Binding-site contacts:
Ligand atom C2 contacts residue MET162 of chain 1.A at 3.7 Å (hydrophobic).
Ligand atom N7 contacts residue ASP173 of chain 1.A at 2.9 Å (salt-bridge).
Ligand atom C26 contacts residue ASP115 of chain 1.A at 3.5 Å.
Ligand atom C2 contacts residue TYR181 of chain 1.A at 3.6 Å (hydrophobic).
Ligand atom N3 contacts residue MET162 of chain 1.A at 3.8 Å.
Ligand atom C27 contacts residue TYR181 of chain 1.A at 3.4 Å (hydrophobic).
Ligand atom N22 contacts residue MET111 of chain 1.A at 2.9 Å (h-bond).
Ligand atom C1 contacts residue MET162 of chain 1.A at 3.8 Å (hydrophobic).
Ligand atom N8 contacts residue TYR181 of chain 1.A at 3.7 Å.
Ligand atom N3 contacts residue ASN160 of chain 1.A at 3.8 Å.
Ligand atom C25 contacts residue ILE35 of chain 1.A at 3.4 Å (hydrophobic).
Ligand atom C21 contacts residue ALA59 of chain 1.A at 3.6 Å (hydrophobic).
Ligand atom C contacts residue TYR181 of chain 1.A at 3.5 Å (hydrophobic).
Ligand atom C6 contacts residue ASP173 of chain 1.A at 3.7 Å.
Ligand atom C23 contacts residue TYR110 of chain 1.A at 3.7 Å (hydrophobic).
Ligand atom C2 contacts residue ASN160 of chain 1.A at 3.8 Å.
Ligand atom O28 contacts residue ASP182 of chain 1.A at 3.2 Å (salt-bridge).
Ligand atom N4 contacts residue TYR181 of chain 1.A at 3.6 Å.
Ligand atom C10 contacts residue TYR181 of chain 1.A at 3.6 Å (hydrophobic).
Ligand atom C20 contacts residue MET162 of chain 1.A at 3.7 Å (hydrophobic).
Ligand atom N9 contacts residue TYR181 of chain 1.A at 3.4 Å (h-bond).
Ligand atom C5 contacts residue TYR181 of chain 1.A at 3.5 Å (hydrophobic).
Ligand atom N7 contacts residue ALA172 of chain 1.A at 3.3 Å.
Ligand atom C1 contacts residue TYR181 of chain 1.A at 3.6 Å (hydrophobic).
Ligand atom N3 contacts residue ASP173 of chain 1.A at 3.7 Å.
Ligand atom C6 contacts residue TYR181 of chain 1.A at 3.6 Å (hydrophobic).
Ligand atom C21 contacts residue MET162 of chain 1.A at 3.9 Å (hydrophobic).
Ligand atom N12 contacts residue ASP115 of chain 1.A at 3.7 Å.
Ligand atom C24 contacts residue ILE35 of chain 1.A at 3.8 Å (hydrophobic).
Ligand atom C2 contacts residue ARG159 of chain 1.A at 3.2 Å.
Ligand atom C18 contacts residue ALA59 of chain 1.A at 3.4 Å (hydrophobic).
Ligand atom C11 contacts residue ASP115 of chain 1.A at 3.9 Å.
Ligand atom C18 contacts residue PRO109 of chain 1.A at 3.5 Å (hydrophobic).
Ligand atom C11 contacts residue TYR181 of chain 1.A at 3.6 Å (hydrophobic).
Ligand atom C19 contacts residue VAL43 of chain 1.A at 3.8 Å (hydrophobic).
Ligand atom C26 contacts residue ASN118 of chain 1.A at 3.8 Å.
Ligand atom C11 contacts residue ARG159 of chain 1.A at 3.4 Å.
Ligand atom C27 contacts residue ASP182 of chain 1.A at 3.6 Å.
Ligand atom C23 contacts residue MET111 of chain 1.A at 3.2 Å (hydrophobic).
Ligand atom N8 contacts residue ALA177 of chain 1.A at 3.6 Å.

Sequence of chain 1.A:
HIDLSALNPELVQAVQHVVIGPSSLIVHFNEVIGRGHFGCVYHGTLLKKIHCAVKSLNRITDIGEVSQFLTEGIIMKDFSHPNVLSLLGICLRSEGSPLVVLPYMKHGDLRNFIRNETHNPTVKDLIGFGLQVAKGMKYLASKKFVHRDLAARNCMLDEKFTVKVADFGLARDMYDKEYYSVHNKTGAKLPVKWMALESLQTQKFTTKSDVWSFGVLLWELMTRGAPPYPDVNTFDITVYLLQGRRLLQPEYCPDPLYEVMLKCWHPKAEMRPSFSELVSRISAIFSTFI

A protein and the small-molecule ligand that binds it are described below.
Small molecule (SMILES): OCCn1cc(-c2cnc3nnn(Cc4ccc5ncccc5c4)c3n2)cn1